The protein below binds the small molecule below.
Small molecule (SMILES): CC(=O)N[C@@H]1[C@@H](O)[C@H](O)[C@@H](CO)O[C@H]1O

Sequence of chain 2.B:
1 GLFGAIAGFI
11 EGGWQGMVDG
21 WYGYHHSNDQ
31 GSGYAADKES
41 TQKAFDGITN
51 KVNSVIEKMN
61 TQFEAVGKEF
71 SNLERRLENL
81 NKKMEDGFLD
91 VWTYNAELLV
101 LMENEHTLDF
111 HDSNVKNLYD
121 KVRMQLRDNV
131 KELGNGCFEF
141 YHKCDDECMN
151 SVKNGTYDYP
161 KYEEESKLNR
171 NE

Binding-site contacts:
Ligand atom C6 contacts residue SER151 of chain 2.B at 4.0 Å.
Ligand atom O6 contacts residue ASN150 of chain 2.B at 3.2 Å.
Ligand atom C1 contacts residue ASN150 of chain 2.B at 4.5 Å.
Ligand atom O5 contacts residue THR156 of chain 2.B at 4.5 Å.
Ligand atom C6 contacts residue GLU147 of chain 2.B at 3.8 Å.
Ligand atom C6 contacts residue ASN150 of chain 2.B at 3.7 Å.
Ligand atom O5 contacts residue ASN150 of chain 2.B at 3.9 Å.
Ligand atom C1 contacts residue THR156 of chain 2.B at 4.0 Å.
Ligand atom C8 contacts residue THR156 of chain 2.B at 4.2 Å.
Ligand atom C2 contacts residue ASN154 of chain 2.B at 2.6 Å.
Ligand atom C7 contacts residue ASN154 of chain 2.B at 3.4 Å.
Ligand atom O7 contacts residue ASN154 of chain 2.B at 3.2 Å (h-bond).
Ligand atom O5 contacts residue ASN154 of chain 2.B at 2.4 Å (h-bond).
Ligand atom C3 contacts residue ASN154 of chain 2.B at 4.0 Å.
Ligand atom N2 contacts residue ASN154 of chain 2.B at 3.2 Å (h-bond).
Ligand atom C5 contacts residue ASN154 of chain 2.B at 3.7 Å.
Ligand atom O5 contacts residue SER151 of chain 2.B at 4.4 Å.
Ligand atom O6 contacts residue GLU147 of chain 2.B at 3.0 Å (salt-bridge).
Ligand atom C4 contacts residue ASN154 of chain 2.B at 4.3 Å.
Ligand atom C1 contacts residue ASN154 of chain 2.B at 1.5 Å.